Sequence of chain 1.A:
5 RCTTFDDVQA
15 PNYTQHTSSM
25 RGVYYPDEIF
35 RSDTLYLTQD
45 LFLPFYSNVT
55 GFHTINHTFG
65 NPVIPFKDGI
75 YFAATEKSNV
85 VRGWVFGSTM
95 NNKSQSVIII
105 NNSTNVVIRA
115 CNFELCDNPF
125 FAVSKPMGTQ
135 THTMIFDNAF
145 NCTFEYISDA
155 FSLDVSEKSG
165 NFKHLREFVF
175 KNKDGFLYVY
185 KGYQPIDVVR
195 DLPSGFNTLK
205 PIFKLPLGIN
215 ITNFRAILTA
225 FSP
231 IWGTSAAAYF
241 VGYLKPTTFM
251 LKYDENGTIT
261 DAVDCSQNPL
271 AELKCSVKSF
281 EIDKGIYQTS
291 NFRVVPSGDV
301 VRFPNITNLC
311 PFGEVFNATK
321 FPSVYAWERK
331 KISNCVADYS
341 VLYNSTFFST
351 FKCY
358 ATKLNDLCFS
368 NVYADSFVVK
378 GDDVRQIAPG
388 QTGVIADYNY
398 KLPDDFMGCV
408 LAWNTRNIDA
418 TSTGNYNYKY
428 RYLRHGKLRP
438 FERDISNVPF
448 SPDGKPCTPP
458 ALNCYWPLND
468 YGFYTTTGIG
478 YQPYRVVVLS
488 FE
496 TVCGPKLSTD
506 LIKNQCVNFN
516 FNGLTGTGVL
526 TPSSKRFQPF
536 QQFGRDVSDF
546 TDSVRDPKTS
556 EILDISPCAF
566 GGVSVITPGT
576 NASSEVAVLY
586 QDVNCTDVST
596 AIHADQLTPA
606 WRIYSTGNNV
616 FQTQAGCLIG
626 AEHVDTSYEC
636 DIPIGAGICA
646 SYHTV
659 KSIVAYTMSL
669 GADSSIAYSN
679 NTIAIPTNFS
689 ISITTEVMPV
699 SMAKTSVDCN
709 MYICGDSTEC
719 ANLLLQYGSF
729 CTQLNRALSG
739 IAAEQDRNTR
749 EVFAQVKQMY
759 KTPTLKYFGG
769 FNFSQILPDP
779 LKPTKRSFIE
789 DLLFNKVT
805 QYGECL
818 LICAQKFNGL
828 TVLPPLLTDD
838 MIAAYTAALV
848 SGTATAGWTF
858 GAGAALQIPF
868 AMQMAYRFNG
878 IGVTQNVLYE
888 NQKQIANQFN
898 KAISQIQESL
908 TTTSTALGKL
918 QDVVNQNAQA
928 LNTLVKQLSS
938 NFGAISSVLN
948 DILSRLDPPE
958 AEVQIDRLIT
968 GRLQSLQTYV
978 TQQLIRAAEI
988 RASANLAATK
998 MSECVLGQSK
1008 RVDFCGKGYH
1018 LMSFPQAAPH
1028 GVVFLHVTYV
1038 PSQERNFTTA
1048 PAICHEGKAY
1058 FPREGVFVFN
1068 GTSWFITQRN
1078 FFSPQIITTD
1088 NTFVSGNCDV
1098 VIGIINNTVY

Sequence of chain 1.C:
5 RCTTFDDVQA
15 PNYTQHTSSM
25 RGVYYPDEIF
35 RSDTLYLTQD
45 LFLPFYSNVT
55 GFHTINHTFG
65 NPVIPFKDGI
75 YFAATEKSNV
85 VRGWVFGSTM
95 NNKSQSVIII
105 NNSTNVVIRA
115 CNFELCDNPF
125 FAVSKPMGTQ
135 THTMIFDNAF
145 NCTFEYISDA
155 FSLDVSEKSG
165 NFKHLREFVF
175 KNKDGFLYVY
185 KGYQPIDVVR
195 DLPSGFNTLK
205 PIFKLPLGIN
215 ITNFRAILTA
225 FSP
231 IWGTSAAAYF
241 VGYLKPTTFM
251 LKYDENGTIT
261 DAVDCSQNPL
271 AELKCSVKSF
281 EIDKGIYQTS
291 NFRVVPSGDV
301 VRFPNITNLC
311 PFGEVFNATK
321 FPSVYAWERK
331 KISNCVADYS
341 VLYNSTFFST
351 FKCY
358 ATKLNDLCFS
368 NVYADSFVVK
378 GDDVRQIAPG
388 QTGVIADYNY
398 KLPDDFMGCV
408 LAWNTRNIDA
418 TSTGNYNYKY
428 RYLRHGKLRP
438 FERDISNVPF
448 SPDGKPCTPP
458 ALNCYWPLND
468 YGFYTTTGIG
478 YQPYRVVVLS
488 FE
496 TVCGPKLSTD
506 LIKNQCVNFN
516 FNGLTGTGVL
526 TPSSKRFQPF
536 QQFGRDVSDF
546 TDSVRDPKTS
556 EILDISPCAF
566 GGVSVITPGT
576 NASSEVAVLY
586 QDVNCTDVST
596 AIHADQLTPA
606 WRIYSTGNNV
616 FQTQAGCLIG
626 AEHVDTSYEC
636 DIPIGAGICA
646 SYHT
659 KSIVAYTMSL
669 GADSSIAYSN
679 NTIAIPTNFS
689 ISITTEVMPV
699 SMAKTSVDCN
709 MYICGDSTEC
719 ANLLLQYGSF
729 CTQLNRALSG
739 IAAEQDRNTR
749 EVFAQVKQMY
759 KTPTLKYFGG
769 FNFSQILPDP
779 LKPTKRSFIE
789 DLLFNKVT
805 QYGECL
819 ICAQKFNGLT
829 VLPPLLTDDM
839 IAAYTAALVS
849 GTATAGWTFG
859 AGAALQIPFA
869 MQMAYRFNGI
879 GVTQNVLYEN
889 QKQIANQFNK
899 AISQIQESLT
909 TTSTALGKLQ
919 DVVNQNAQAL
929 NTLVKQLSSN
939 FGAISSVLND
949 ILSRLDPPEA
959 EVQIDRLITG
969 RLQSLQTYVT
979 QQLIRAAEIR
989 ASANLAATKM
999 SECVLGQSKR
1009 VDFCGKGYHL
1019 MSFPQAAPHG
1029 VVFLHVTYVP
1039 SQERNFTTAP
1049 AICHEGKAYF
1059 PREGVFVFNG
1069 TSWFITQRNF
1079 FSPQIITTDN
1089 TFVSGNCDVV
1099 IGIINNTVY

Binding-site contacts:
Ligand atom O5 contacts residue THR591 of chain 1.C at 3.6 Å.
Ligand atom O7 contacts residue CYS820 of chain 1.A at 3.7 Å.
Ligand atom C5 contacts residue ASN589 of chain 1.C at 3.6 Å.
Ligand atom C7 contacts residue LEU818 of chain 1.A at 4.0 Å (hydrophobic).
Ligand atom C2 contacts residue ASN589 of chain 1.C at 2.5 Å.
Ligand atom O6 contacts residue THR591 of chain 1.C at 3.4 Å.
Ligand atom O5 contacts residue ASN589 of chain 1.C at 2.3 Å (h-bond).
Ligand atom C4 contacts residue ASN589 of chain 1.C at 4.2 Å.
Ligand atom O7 contacts residue ASN589 of chain 1.C at 3.3 Å (h-bond).
Ligand atom C8 contacts residue CYS820 of chain 1.A at 4.2 Å (hydrophobic).
Ligand atom O7 contacts residue LEU818 of chain 1.A at 4.1 Å.
Ligand atom C6 contacts residue THR591 of chain 1.C at 4.4 Å.
Ligand atom N2 contacts residue ASN589 of chain 1.C at 3.0 Å (h-bond).
Ligand atom C7 contacts residue ASN589 of chain 1.C at 3.3 Å.
Ligand atom O6 contacts residue ASN589 of chain 1.C at 4.5 Å.
Ligand atom C3 contacts residue ASN589 of chain 1.C at 3.8 Å.
Ligand atom C8 contacts residue ASN589 of chain 1.C at 3.7 Å.
Ligand atom C8 contacts residue GLN617 of chain 1.C at 3.7 Å.
Ligand atom C5 contacts residue THR591 of chain 1.C at 3.9 Å.
Ligand atom C1 contacts residue ASN589 of chain 1.C at 1.4 Å.
Ligand atom C1 contacts residue THR591 of chain 1.C at 3.4 Å.
Ligand atom C8 contacts residue LEU818 of chain 1.A at 3.3 Å (hydrophobic).

A protein and the small-molecule ligand that binds it are described below.
Small molecule (SMILES): CC(=O)N[C@H]1[C@H](O[C@H]2[C@H](O)[C@@H](NC(C)=O)CO[C@@H]2CO)O[C@H](CO)[C@@H](O)[C@@H]1O